Sequence of chain 1.B:
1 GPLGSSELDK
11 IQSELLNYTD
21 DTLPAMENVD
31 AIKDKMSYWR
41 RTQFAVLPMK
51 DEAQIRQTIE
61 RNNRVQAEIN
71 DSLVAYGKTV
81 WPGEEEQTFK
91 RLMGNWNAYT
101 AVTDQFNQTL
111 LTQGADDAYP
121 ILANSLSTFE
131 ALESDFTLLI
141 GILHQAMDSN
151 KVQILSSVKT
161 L

A small-molecule ligand and the protein it binds are described below.
Small molecule (SMILES): NCCCC[C@@H](N)C(=O)O

Binding-site contacts:
Ligand atom CA contacts residue TRP81 of chain 1.B at 3.5 Å (hydrophobic).
Ligand atom CA contacts residue ASN17 of chain 1.B at 4.0 Å.
Ligand atom O contacts residue ASN150 of chain 1.B at 3.0 Å (h-bond).
Ligand atom CD contacts residue TRP81 of chain 1.B at 4.0 Å (hydrophobic).
Ligand atom CD contacts residue GLU85 of chain 1.B at 4.3 Å.
Ligand atom O contacts residue ASN17 of chain 1.B at 3.0 Å (h-bond).
Ligand atom CG contacts residue ALA25 of chain 1.B at 4.0 Å (hydrophobic).
Ligand atom CG contacts residue LEU143 of chain 1.B at 3.8 Å (hydrophobic).
Ligand atom CE contacts residue THR79 of chain 1.B at 4.2 Å.
Ligand atom OXT contacts residue TRP81 of chain 1.B at 3.4 Å.
Ligand atom CE contacts residue LEU143 of chain 1.B at 3.9 Å (hydrophobic).
Ligand atom CG contacts residue THR22 of chain 1.B at 3.7 Å.
Ligand atom C contacts residue THR22 of chain 1.B at 3.7 Å.
Ligand atom NZ contacts residue TYR76 of chain 1.B at 4.0 Å.
Ligand atom N contacts residue TRP81 of chain 1.B at 3.5 Å.
Ligand atom N contacts residue ASP21 of chain 1.B at 2.8 Å (salt-bridge).
Ligand atom NZ contacts residue THR79 of chain 1.B at 2.8 Å (h-bond).
Ligand atom CD contacts residue ASP21 of chain 1.B at 2.9 Å.
Ligand atom CB contacts residue LEU143 of chain 1.B at 4.2 Å (hydrophobic).
Ligand atom C contacts residue ASN17 of chain 1.B at 4.0 Å.
Ligand atom CB contacts residue ASP21 of chain 1.B at 4.1 Å.
Ligand atom CG contacts residue ASP21 of chain 1.B at 3.4 Å.
Ligand atom NZ contacts residue VAL80 of chain 1.B at 3.9 Å.
Ligand atom N contacts residue ASN17 of chain 1.B at 2.9 Å (h-bond).
Ligand atom CA contacts residue THR22 of chain 1.B at 3.5 Å.
Ligand atom CE contacts residue ALA25 of chain 1.B at 4.2 Å (hydrophobic).
Ligand atom CA contacts residue ASP21 of chain 1.B at 3.7 Å.
Ligand atom O contacts residue TRP81 of chain 1.B at 3.5 Å.
Ligand atom C contacts residue TRP81 of chain 1.B at 3.4 Å (hydrophobic).
Ligand atom NZ contacts residue GLU85 of chain 1.B at 2.6 Å (salt-bridge).
Ligand atom CB contacts residue ALA146 of chain 1.B at 4.0 Å (hydrophobic).
Ligand atom C contacts residue ASN150 of chain 1.B at 4.1 Å.
Ligand atom N contacts residue THR22 of chain 1.B at 2.8 Å (h-bond).
Ligand atom C contacts residue ALA146 of chain 1.B at 4.0 Å (hydrophobic).
Ligand atom OXT contacts residue ALA146 of chain 1.B at 3.5 Å.
Ligand atom NZ contacts residue TRP81 of chain 1.B at 3.9 Å.
Ligand atom CE contacts residue GLU85 of chain 1.B at 2.8 Å.
Ligand atom O contacts residue THR22 of chain 1.B at 3.4 Å (h-bond).
Ligand atom CB contacts residue THR22 of chain 1.B at 3.5 Å.
Ligand atom CE contacts residue TYR76 of chain 1.B at 3.6 Å (hydrophobic).